Binding-site contacts:
Ligand atom N02 contacts residue VAL50 of chain 1.A at 4.2 Å.
Ligand atom C01 contacts residue TYR100 of chain 1.A at 3.4 Å (hydrophobic).
Ligand atom C05 contacts residue PRO45 of chain 1.A at 4.1 Å (hydrophobic).
Ligand atom C14 contacts residue ASP54 of chain 1.A at 4.2 Å.
Ligand atom C19 contacts residue PHE107 of chain 1.A at 3.8 Å (hydrophobic).
Ligand atom C04 contacts residue PHE107 of chain 1.A at 3.8 Å (hydrophobic).
Ligand atom O20 contacts residue ASN101 of chain 1.A at 2.8 Å (h-bond).
Ligand atom C19 contacts residue ASN101 of chain 1.A at 3.9 Å.
Ligand atom N12 contacts residue ASP54 of chain 1.A at 4.0 Å.
Ligand atom C05 contacts residue PHE107 of chain 1.A at 4.0 Å (hydrophobic).
Ligand atom O20 contacts residue CYS97 of chain 1.A at 4.1 Å.
Ligand atom C01 contacts residue TYR58 of chain 1.A at 3.9 Å (hydrophobic).
Ligand atom C05 contacts residue VAL50 of chain 1.A at 4.1 Å (hydrophobic).
Ligand atom O20 contacts residue TYR58 of chain 1.A at 3.9 Å.
Ligand atom C01 contacts residue ASN101 of chain 1.A at 3.6 Å.
Ligand atom N02 contacts residue PHE107 of chain 1.A at 3.8 Å.
Ligand atom C16 contacts residue TRP44 of chain 1.A at 4.1 Å (hydrophobic).
Ligand atom C09 contacts residue TRP44 of chain 1.A at 3.8 Å (hydrophobic).
Ligand atom C08 contacts residue PHE107 of chain 1.A at 3.7 Å (hydrophobic).
Ligand atom C14 contacts residue TRP44 of chain 1.A at 4.0 Å (hydrophobic).
Ligand atom CL18 contacts residue PHE46 of chain 1.A at 3.5 Å.
Ligand atom C17 contacts residue PHE107 of chain 1.A at 4.0 Å (hydrophobic).
Ligand atom C19 contacts residue VAL50 of chain 1.A at 4.1 Å (hydrophobic).
Ligand atom O20 contacts residue PHE107 of chain 1.A at 4.2 Å.
Ligand atom C10 contacts residue TRP44 of chain 1.A at 4.2 Å (hydrophobic).
Ligand atom C17 contacts residue VAL50 of chain 1.A at 3.9 Å (hydrophobic).
Ligand atom C07 contacts residue PRO45 of chain 1.A at 3.6 Å (hydrophobic).
Ligand atom N03 contacts residue PHE107 of chain 1.A at 3.7 Å.
Ligand atom N06 contacts residue PRO45 of chain 1.A at 3.0 Å (h-bond).
Ligand atom CL18 contacts residue PRO45 of chain 1.A at 3.5 Å.
Ligand atom C09 contacts residue ASP54 of chain 1.A at 3.9 Å.
Ligand atom C04 contacts residue VAL50 of chain 1.A at 4.2 Å (hydrophobic).
Ligand atom C01 contacts residue ALA55 of chain 1.A at 3.8 Å (hydrophobic).
Ligand atom C08 contacts residue TRP44 of chain 1.A at 3.9 Å (hydrophobic).
Ligand atom N06 contacts residue PHE107 of chain 1.A at 4.2 Å.
Ligand atom C16 contacts residue PRO45 of chain 1.A at 3.4 Å (hydrophobic).
Ligand atom N03 contacts residue VAL50 of chain 1.A at 4.0 Å.
Ligand atom C11 contacts residue ASP54 of chain 1.A at 4.2 Å.
Ligand atom C08 contacts residue ASP54 of chain 1.A at 4.2 Å.
Ligand atom C10 contacts residue ASP54 of chain 1.A at 3.9 Å.

The small molecule below binds the protein below.
Small molecule (SMILES): Cn1ncc(Nc2ccc3c(c2)CCNC3)c(Cl)c1=O

Sequence of chain 1.A:
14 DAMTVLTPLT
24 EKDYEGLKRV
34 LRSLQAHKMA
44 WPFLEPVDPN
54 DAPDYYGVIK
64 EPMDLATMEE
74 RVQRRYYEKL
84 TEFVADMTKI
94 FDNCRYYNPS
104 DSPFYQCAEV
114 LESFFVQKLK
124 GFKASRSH